Binding-site contacts:
Ligand atom CA contacts residue GLU234 of chain 1.A at 3.9 Å.
Ligand atom CD2 contacts residue ARG83 of chain 1.A at 3.7 Å.
Ligand atom NE2 contacts residue VAL79 of chain 1.A at 3.8 Å.
Ligand atom O contacts residue GLU234 of chain 1.A at 3.7 Å.
Ligand atom C contacts residue GLU234 of chain 1.A at 3.3 Å.
Ligand atom CD1 contacts residue THR230 of chain 1.A at 3.6 Å.
Ligand atom CD2 contacts residue GLN78 of chain 1.A at 3.6 Å.
Ligand atom ND1 contacts residue ARG83 of chain 1.A at 3.5 Å (salt-bridge).
Ligand atom CB contacts residue GLU234 of chain 1.A at 3.5 Å.
Ligand atom CB contacts residue VAL61 of chain 1.A at 3.8 Å (hydrophobic).
Ligand atom ND1 contacts residue LEU75 of chain 1.A at 3.8 Å.
Ligand atom CB contacts residue LEU75 of chain 1.A at 3.9 Å (hydrophobic).
Ligand atom N contacts residue GLU234 of chain 1.A at 3.3 Å.
Ligand atom C contacts residue GLU234 of chain 1.A at 3.7 Å.
Ligand atom CA contacts residue GLU234 of chain 1.A at 3.2 Å.
Ligand atom CA contacts residue GLU234 of chain 1.A at 3.9 Å.
Ligand atom NE2 contacts residue PRO239 of chain 1.A at 3.7 Å.
Ligand atom N contacts residue GLU234 of chain 1.A at 2.8 Å (salt-bridge).
Ligand atom O contacts residue LYS65 of chain 1.A at 2.7 Å (salt-bridge).
Ligand atom N contacts residue GLU234 of chain 1.A at 3.1 Å (salt-bridge).
Ligand atom CD1 contacts residue PHE231 of chain 1.A at 3.5 Å (hydrophobic).
Ligand atom CD1 contacts residue PHE58 of chain 1.A at 3.7 Å (hydrophobic).
Ligand atom CD2 contacts residue ARG83 of chain 1.A at 3.7 Å.
Ligand atom NE2 contacts residue ARG83 of chain 1.A at 3.4 Å (salt-bridge).
Ligand atom ND1 contacts residue HIS240 of chain 1.A at 3.7 Å.
Ligand atom CE1 contacts residue VAL79 of chain 1.A at 3.5 Å (hydrophobic).
Ligand atom CG1 contacts residue GLU234 of chain 1.A at 3.4 Å.
Ligand atom CE1 contacts residue HIS240 of chain 1.A at 3.5 Å.
Ligand atom CA contacts residue GLU234 of chain 1.A at 3.5 Å.
Ligand atom O contacts residue VAL61 of chain 1.A at 3.6 Å.
Ligand atom CD1 contacts residue GLU234 of chain 1.A at 3.4 Å.
Ligand atom NE2 contacts residue HIS240 of chain 1.A at 3.1 Å (h-bond).
Ligand atom CD1 contacts residue VAL79 of chain 1.A at 3.7 Å (hydrophobic).
Ligand atom CD1 contacts residue LEU75 of chain 1.A at 3.9 Å (hydrophobic).
Ligand atom CE1 contacts residue ALA238 of chain 1.A at 3.6 Å (hydrophobic).
Ligand atom CB contacts residue GLU234 of chain 1.A at 3.3 Å.
Ligand atom N contacts residue GLU234 of chain 1.A at 3.4 Å (salt-bridge).
Ligand atom CE1 contacts residue PRO239 of chain 1.A at 3.9 Å (hydrophobic).
Ligand atom CE1 contacts residue ARG83 of chain 1.A at 3.4 Å.
Ligand atom CD2 contacts residue VAL61 of chain 1.A at 3.7 Å (hydrophobic).

This small molecule binds to this protein.
Small molecule (SMILES): CC[C@H](C)[C@H](NC(=O)[C@H](CCCCN)NC(=O)[C@@H](N)CC1=NC=NC1)C(=O)N[C@@H](CC(C)C)C(=O)N[C@@H](Cc1cnc[nH]1)C(=O)N[C@@H](CCCN=C(N)N)C(=O)N[C@@H](CC(C)C)C(=O)N[C@@H](CC(C)C)C(=O)N[C@H](C=O)CCC(N)=O

Sequence of chain 1.A:
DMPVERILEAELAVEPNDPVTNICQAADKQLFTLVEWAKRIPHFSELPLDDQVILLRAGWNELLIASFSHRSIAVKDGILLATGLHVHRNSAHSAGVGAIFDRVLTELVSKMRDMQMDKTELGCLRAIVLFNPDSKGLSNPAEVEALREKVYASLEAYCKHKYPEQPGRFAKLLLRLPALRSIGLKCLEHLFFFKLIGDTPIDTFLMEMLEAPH